Binding-site contacts:
Ligand atom O contacts residue ALA6 of chain 2.B at 3.6 Å.
Ligand atom O contacts residue THR30 of chain 2.C at 4.2 Å.
Ligand atom OXT contacts residue THR9 of chain 2.B at 4.5 Å.
Ligand atom N contacts residue VAL10 of chain 2.B at 3.8 Å.
Ligand atom O contacts residue THR9 of chain 2.B at 3.7 Å.
Ligand atom C contacts residue THR9 of chain 2.B at 4.3 Å.
Ligand atom N contacts residue ALA6 of chain 2.B at 4.5 Å.

A protein and the small-molecule ligand that binds it are described below.
Small molecule (SMILES): NCC(=O)O

Sequence of chain 2.C:
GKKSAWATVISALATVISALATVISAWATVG

Sequence of chain 2.B:
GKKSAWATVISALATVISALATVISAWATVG